Binding-site contacts:
Ligand atom C2 contacts residue ASN146 of chain 1.C at 2.5 Å.
Ligand atom C1 contacts residue ARG126 of chain 1.C at 4.5 Å.
Ligand atom O5 contacts residue ARG126 of chain 1.C at 3.3 Å (salt-bridge).
Ligand atom C8 contacts residue VAL92 of chain 1.C at 4.0 Å (hydrophobic).
Ligand atom C5 contacts residue ARG126 of chain 1.C at 3.4 Å.
Ligand atom C1 contacts residue ASN146 of chain 1.C at 1.4 Å.
Ligand atom O5 contacts residue ASN146 of chain 1.C at 2.4 Å (h-bond).
Ligand atom C7 contacts residue ASN146 of chain 1.C at 3.7 Å.
Ligand atom N2 contacts residue ASN146 of chain 1.C at 3.0 Å (h-bond).
Ligand atom C6 contacts residue ARG126 of chain 1.C at 3.0 Å.
Ligand atom C3 contacts residue ASN146 of chain 1.C at 3.8 Å.
Ligand atom C5 contacts residue ASN146 of chain 1.C at 3.7 Å.
Ligand atom O7 contacts residue ASN146 of chain 1.C at 3.9 Å.
Ligand atom O6 contacts residue ARG126 of chain 1.C at 3.1 Å (salt-bridge).
Ligand atom C4 contacts residue ASN146 of chain 1.C at 4.2 Å.
Ligand atom C7 contacts residue VAL92 of chain 1.C at 4.3 Å (hydrophobic).

Sequence of chain 1.C:
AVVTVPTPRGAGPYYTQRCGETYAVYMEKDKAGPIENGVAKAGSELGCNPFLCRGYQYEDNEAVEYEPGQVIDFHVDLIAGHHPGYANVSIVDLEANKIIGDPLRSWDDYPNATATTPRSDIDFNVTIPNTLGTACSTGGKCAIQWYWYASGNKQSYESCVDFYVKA

This protein binds this small molecule.
Small molecule (SMILES): CC(=O)N[C@@H]1[C@@H](O)[C@H](O)[C@@H](CO)O[C@H]1O